Binding-site contacts:
Ligand atom CLAM contacts residue ALA33 of chain 1.A at 3.5 Å.
Ligand atom NAS contacts residue ASP96 of chain 1.A at 2.7 Å (salt-bridge).
Ligand atom CAI contacts residue VAL20 of chain 1.A at 4.1 Å (hydrophobic).
Ligand atom CAT contacts residue ASP96 of chain 1.A at 3.2 Å.
Ligand atom CAF contacts residue ILE153 of chain 1.A at 3.9 Å (hydrophobic).
Ligand atom CAQ contacts residue ASP96 of chain 1.A at 4.0 Å.
Ligand atom CAU contacts residue ILE153 of chain 1.A at 3.6 Å (hydrophobic).
Ligand atom CAJ contacts residue ASP154 of chain 1.A at 3.9 Å.
Ligand atom CAB contacts residue ILE153 of chain 1.A at 3.6 Å (hydrophobic).
Ligand atom CAR contacts residue ASP96 of chain 1.A at 4.0 Å.
Ligand atom CLAM contacts residue LEU142 of chain 1.A at 3.9 Å.
Ligand atom NAC contacts residue VAL20 of chain 1.A at 3.8 Å.
Ligand atom CAA contacts residue LEU88 of chain 1.A at 3.9 Å (hydrophobic).
Ligand atom CAP contacts residue VAL20 of chain 1.A at 4.1 Å (hydrophobic).
Ligand atom OAL contacts residue LYS35 of chain 1.A at 2.6 Å (salt-bridge).
Ligand atom CLAM contacts residue ILE72 of chain 1.A at 4.1 Å.
Ligand atom CAJ contacts residue ILE153 of chain 1.A at 4.0 Å (hydrophobic).
Ligand atom CAH contacts residue GOL1 of chain 1.C at 3.4 Å.
Ligand atom CAJ contacts residue LYS35 of chain 1.A at 3.5 Å.
Ligand atom CAN contacts residue LEU12 of chain 1.A at 4.0 Å (hydrophobic).
Ligand atom CAE contacts residue VAL20 of chain 1.A at 3.9 Å (hydrophobic).
Ligand atom FAV contacts residue ASP96 of chain 1.A at 3.5 Å.
Ligand atom CAR contacts residue PHE17 of chain 1.A at 4.0 Å (hydrophobic).
Ligand atom CAN contacts residue LEU142 of chain 1.A at 4.0 Å (hydrophobic).
Ligand atom NAK contacts residue ASP154 of chain 1.A at 3.0 Å (salt-bridge).
Ligand atom CLAM contacts residue GLU89 of chain 1.A at 3.4 Å.
Ligand atom CAP contacts residue LEU12 of chain 1.A at 3.7 Å (hydrophobic).
Ligand atom CAT contacts residue GLU139 of chain 1.A at 3.7 Å.
Ligand atom CAA contacts residue ILE153 of chain 1.A at 3.9 Å (hydrophobic).
Ligand atom CAP contacts residue GLY13 of chain 1.A at 3.6 Å.
Ligand atom CAU contacts residue ASP96 of chain 1.A at 3.7 Å.
Ligand atom NAG contacts residue VAL20 of chain 1.A at 4.0 Å.
Ligand atom NAK contacts residue PHE17 of chain 1.A at 3.6 Å.
Ligand atom OAL contacts residue ASP154 of chain 1.A at 3.5 Å.
Ligand atom CAU contacts residue GLU139 of chain 1.A at 3.6 Å.
Ligand atom FAV contacts residue GOL1 of chain 1.C at 3.3 Å.
Ligand atom NAS contacts residue GLU139 of chain 1.A at 2.7 Å (salt-bridge).
Ligand atom NAK contacts residue LYS35 of chain 1.A at 3.7 Å.
Ligand atom CAF contacts residue VAL20 of chain 1.A at 3.9 Å (hydrophobic).
Ligand atom NAC contacts residue ILE153 of chain 1.A at 3.6 Å.

This protein binds this small molecule.
Small molecule (SMILES): Cc1cn([C@@H](C)[C@]2(F)CCNC2)c2nc(C(N)=O)cc(Cl)c12

Sequence of chain 1.A:
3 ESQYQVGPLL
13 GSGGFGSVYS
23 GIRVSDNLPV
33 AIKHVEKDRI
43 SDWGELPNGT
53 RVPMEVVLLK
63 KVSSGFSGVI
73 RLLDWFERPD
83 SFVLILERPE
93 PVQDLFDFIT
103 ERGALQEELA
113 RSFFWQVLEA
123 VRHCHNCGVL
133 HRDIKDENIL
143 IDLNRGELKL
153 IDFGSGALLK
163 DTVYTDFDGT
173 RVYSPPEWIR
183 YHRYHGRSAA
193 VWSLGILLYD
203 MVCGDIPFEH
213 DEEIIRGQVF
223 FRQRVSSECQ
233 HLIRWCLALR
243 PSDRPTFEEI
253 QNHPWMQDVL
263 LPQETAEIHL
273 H